Sequence of chain 1.A:
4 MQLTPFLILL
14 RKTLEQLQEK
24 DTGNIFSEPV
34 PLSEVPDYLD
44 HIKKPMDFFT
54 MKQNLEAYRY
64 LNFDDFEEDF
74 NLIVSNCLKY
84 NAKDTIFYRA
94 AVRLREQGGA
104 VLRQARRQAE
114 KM

This small molecule binds to this protein.
Small molecule (SMILES): CCOC(=O)c1ccc2c(c1)NC(=O)[C@@H](C)N2

Binding-site contacts:
Ligand atom NAI contacts residue VAL33 of chain 1.A at 3.7 Å.
Ligand atom O contacts residue ASN84 of chain 1.A at 3.0 Å (h-bond).
Ligand atom OAK contacts residue PRO34 of chain 1.A at 4.3 Å.
Ligand atom CAL contacts residue PRO34 of chain 1.A at 4.2 Å (hydrophobic).
Ligand atom CB contacts residue PHE29 of chain 1.A at 3.9 Å (hydrophobic).
Ligand atom CAN contacts residue PHE90 of chain 1.A at 3.9 Å (hydrophobic).
Ligand atom O contacts residue CYS80 of chain 1.A at 4.0 Å.
Ligand atom CAH contacts residue PRO34 of chain 1.A at 4.1 Å (hydrophobic).
Ligand atom CA contacts residue VAL33 of chain 1.A at 3.7 Å (hydrophobic).
Ligand atom CAA contacts residue GLU37 of chain 1.A at 3.7 Å.
Ligand atom CAO contacts residue PRO34 of chain 1.A at 4.2 Å (hydrophobic).
Ligand atom CAG contacts residue VAL33 of chain 1.A at 4.2 Å (hydrophobic).
Ligand atom N contacts residue ILE28 of chain 1.A at 3.1 Å (h-bond).
Ligand atom CAG contacts residue VAL38 of chain 1.A at 4.0 Å (hydrophobic).
Ligand atom C contacts residue PHE90 of chain 1.A at 4.1 Å (hydrophobic).
Ligand atom C contacts residue ASN84 of chain 1.A at 4.0 Å.
Ligand atom N contacts residue VAL33 of chain 1.A at 3.6 Å.
Ligand atom O contacts residue TYR41 of chain 1.A at 4.4 Å.
Ligand atom CAH contacts residue GLU37 of chain 1.A at 3.5 Å.
Ligand atom CAE contacts residue PRO34 of chain 1.A at 3.6 Å (hydrophobic).
Ligand atom CAO contacts residue PHE90 of chain 1.A at 4.2 Å (hydrophobic).
Ligand atom CAO contacts residue VAL33 of chain 1.A at 4.0 Å (hydrophobic).
Ligand atom CB contacts residue ILE28 of chain 1.A at 3.7 Å (hydrophobic).
Ligand atom NAI contacts residue PHE90 of chain 1.A at 3.6 Å.
Ligand atom CAP contacts residue VAL33 of chain 1.A at 3.8 Å (hydrophobic).
Ligand atom CB contacts residue CYS80 of chain 1.A at 4.0 Å (hydrophobic).
Ligand atom C contacts residue VAL33 of chain 1.A at 3.8 Å (hydrophobic).
Ligand atom CB contacts residue PHE90 of chain 1.A at 3.7 Å (hydrophobic).
Ligand atom CAF contacts residue PRO34 of chain 1.A at 3.7 Å (hydrophobic).
Ligand atom O contacts residue VAL33 of chain 1.A at 4.1 Å.
Ligand atom CAN contacts residue PRO34 of chain 1.A at 4.0 Å (hydrophobic).
Ligand atom OAC contacts residue GLU37 of chain 1.A at 3.9 Å.
Ligand atom CAO contacts residue ILE28 of chain 1.A at 4.1 Å (hydrophobic).
Ligand atom CA contacts residue ILE28 of chain 1.A at 3.8 Å (hydrophobic).
Ligand atom CAF contacts residue ILE28 of chain 1.A at 4.2 Å (hydrophobic).
Ligand atom CAG contacts residue PHE90 of chain 1.A at 3.4 Å (hydrophobic).
Ligand atom CAP contacts residue PHE90 of chain 1.A at 3.5 Å (hydrophobic).
Ligand atom CAA contacts residue PRO34 of chain 1.A at 4.2 Å (hydrophobic).
Ligand atom CAE contacts residue PHE90 of chain 1.A at 4.3 Å (hydrophobic).
Ligand atom OAC contacts residue VAL38 of chain 1.A at 3.8 Å.